Sequence of chain 1.B:
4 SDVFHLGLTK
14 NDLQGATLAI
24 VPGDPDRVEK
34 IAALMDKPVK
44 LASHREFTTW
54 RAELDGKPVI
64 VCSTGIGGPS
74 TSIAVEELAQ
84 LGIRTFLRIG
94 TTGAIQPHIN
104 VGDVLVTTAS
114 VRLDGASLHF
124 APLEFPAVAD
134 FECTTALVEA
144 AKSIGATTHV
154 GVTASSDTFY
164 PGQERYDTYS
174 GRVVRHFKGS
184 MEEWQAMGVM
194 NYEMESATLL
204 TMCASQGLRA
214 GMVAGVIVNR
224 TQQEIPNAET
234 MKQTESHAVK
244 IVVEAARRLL

The protein below binds the small molecule below.
Small molecule (SMILES): O=c1[nH]cc(F)c(=O)[nH]1

Binding-site contacts:
Ligand atom C2 contacts residue GLN166 of chain 1.B at 3.8 Å.
Ligand atom O4 contacts residue GLN166 of chain 1.B at 3.7 Å.
Ligand atom N1 contacts residue R1P1 of chain 1.N at 2.9 Å (h-bond).
Ligand atom O2 contacts residue GLN166 of chain 1.B at 3.1 Å (h-bond).
Ligand atom F5 contacts residue THR95 of chain 1.B at 3.3 Å.
Ligand atom C6 contacts residue THR95 of chain 1.B at 3.7 Å.
Ligand atom C2 contacts residue GLU196 of chain 1.B at 4.0 Å.
Ligand atom O2 contacts residue PHE162 of chain 1.B at 3.8 Å.
Ligand atom N3 contacts residue PHE162 of chain 1.B at 3.4 Å.
Ligand atom C2 contacts residue TYR195 of chain 1.B at 3.8 Å (hydrophobic).
Ligand atom F5 contacts residue VAL221 of chain 1.B at 3.6 Å.
Ligand atom N1 contacts residue THR94 of chain 1.B at 3.5 Å (h-bond).
Ligand atom C6 contacts residue ILE220 of chain 1.B at 4.0 Å (hydrophobic).
Ligand atom C6 contacts residue R1P1 of chain 1.N at 3.6 Å.
Ligand atom O4 contacts residue GLY96 of chain 1.B at 3.2 Å.
Ligand atom C2 contacts residue R1P1 of chain 1.N at 3.9 Å.
Ligand atom C5 contacts residue THR95 of chain 1.B at 3.4 Å.
Ligand atom O4 contacts residue VAL221 of chain 1.B at 3.7 Å.
Ligand atom O2 contacts residue GLU196 of chain 1.B at 3.4 Å.
Ligand atom F5 contacts residue GLY96 of chain 1.B at 3.4 Å.
Ligand atom C4 contacts residue PHE162 of chain 1.B at 3.7 Å (hydrophobic).
Ligand atom O2 contacts residue TYR195 of chain 1.B at 4.0 Å.
Ligand atom C5 contacts residue GLY96 of chain 1.B at 3.3 Å.
Ligand atom C4 contacts residue ARG168 of chain 1.B at 3.8 Å.
Ligand atom N3 contacts residue TYR195 of chain 1.B at 3.6 Å.
Ligand atom O2 contacts residue MET197 of chain 1.B at 3.4 Å.
Ligand atom C4 contacts residue THR95 of chain 1.B at 3.9 Å.
Ligand atom C4 contacts residue GLN166 of chain 1.B at 3.7 Å.
Ligand atom C2 contacts residue PHE162 of chain 1.B at 3.5 Å (hydrophobic).
Ligand atom C5 contacts residue ILE220 of chain 1.B at 4.0 Å (hydrophobic).
Ligand atom N3 contacts residue GLY96 of chain 1.B at 4.0 Å.
Ligand atom O4 contacts residue ARG168 of chain 1.B at 3.0 Å (salt-bridge).
Ligand atom C5 contacts residue PHE162 of chain 1.B at 4.0 Å (hydrophobic).
Ligand atom O2 contacts residue R1P1 of chain 1.N at 3.5 Å.
Ligand atom F5 contacts residue ILE220 of chain 1.B at 3.0 Å.
Ligand atom N3 contacts residue GLN166 of chain 1.B at 2.9 Å (h-bond).
Ligand atom C4 contacts residue GLY96 of chain 1.B at 3.2 Å.
Ligand atom N1 contacts residue PHE162 of chain 1.B at 3.8 Å.
Ligand atom F5 contacts residue PRO229 of chain 1.B at 3.8 Å.
Ligand atom C6 contacts residue THR94 of chain 1.B at 3.5 Å.